Binding-site contacts:
Ligand atom O6 contacts residue THR206 of chain 1.A at 4.2 Å.
Ligand atom C8 contacts residue ASN204 of chain 1.A at 4.2 Å.
Ligand atom C4 contacts residue ASN204 of chain 1.A at 4.1 Å.
Ligand atom O3 contacts residue ASN204 of chain 1.A at 4.4 Å.
Ligand atom C8 contacts residue THR276 of chain 1.A at 3.4 Å.
Ligand atom N2 contacts residue ASN204 of chain 1.A at 3.0 Å (h-bond).
Ligand atom C2 contacts residue ASN204 of chain 1.A at 2.3 Å.
Ligand atom C3 contacts residue ASN204 of chain 1.A at 3.7 Å.
Ligand atom C5 contacts residue ASN204 of chain 1.A at 3.6 Å.
Ligand atom C7 contacts residue THR276 of chain 1.A at 4.5 Å.
Ligand atom C8 contacts residue GLY275 of chain 1.A at 4.5 Å.
Ligand atom O5 contacts residue ASN204 of chain 1.A at 2.3 Å (h-bond).
Ligand atom O7 contacts residue ASN204 of chain 1.A at 3.0 Å (h-bond).
Ligand atom C1 contacts residue ASN204 of chain 1.A at 1.4 Å.
Ligand atom C1 contacts residue THR206 of chain 1.A at 4.4 Å.
Ligand atom C7 contacts residue ASN204 of chain 1.A at 3.3 Å.

The protein below binds the small molecule below.
Small molecule (SMILES): CC(=O)N[C@@H]1[C@@H](O)[C@H](O)[C@@H](CO)O[C@H]1O

Sequence of chain 1.A:
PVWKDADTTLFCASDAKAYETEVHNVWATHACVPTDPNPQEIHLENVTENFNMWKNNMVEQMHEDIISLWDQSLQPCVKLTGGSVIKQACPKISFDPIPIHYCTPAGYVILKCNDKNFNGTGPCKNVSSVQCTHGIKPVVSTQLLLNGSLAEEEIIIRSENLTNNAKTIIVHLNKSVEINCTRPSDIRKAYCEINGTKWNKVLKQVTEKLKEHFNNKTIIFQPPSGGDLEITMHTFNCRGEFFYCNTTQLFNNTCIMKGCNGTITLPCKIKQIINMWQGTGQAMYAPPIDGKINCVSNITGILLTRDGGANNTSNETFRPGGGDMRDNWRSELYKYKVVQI